Sequence of chain 1.D:
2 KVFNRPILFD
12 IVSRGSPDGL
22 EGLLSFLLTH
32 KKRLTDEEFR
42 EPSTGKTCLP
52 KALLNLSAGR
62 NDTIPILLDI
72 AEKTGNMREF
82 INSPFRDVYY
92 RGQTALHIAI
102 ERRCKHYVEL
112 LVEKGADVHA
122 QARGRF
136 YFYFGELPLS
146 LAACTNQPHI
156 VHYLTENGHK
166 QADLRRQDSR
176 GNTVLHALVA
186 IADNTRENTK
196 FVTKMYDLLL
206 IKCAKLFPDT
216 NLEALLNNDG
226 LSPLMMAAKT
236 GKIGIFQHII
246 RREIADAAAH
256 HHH

This protein binds this small molecule.
Small molecule (SMILES): O=P(O)(O)O[C@@H]1[C@H](O)[C@H](O)[C@@H](OP(=O)(O)O)[C@H](OP(=O)(O)O)[C@H]1O

Binding-site contacts:
Ligand atom O12 contacts residue PRO153 of chain 1.D at 3.8 Å.
Ligand atom O3 contacts residue ASN151 of chain 1.D at 4.3 Å.
Ligand atom O4 contacts residue LYS106 of chain 1.D at 4.3 Å.
Ligand atom C4 contacts residue ARG104 of chain 1.D at 4.3 Å.
Ligand atom O52 contacts residue LYS106 of chain 1.D at 3.6 Å.
Ligand atom O12 contacts residue ASN151 of chain 1.D at 2.4 Å (h-bond).
Ligand atom P5 contacts residue HIS154 of chain 1.D at 3.9 Å.
Ligand atom C1 contacts residue ASN151 of chain 1.D at 4.3 Å.
Ligand atom P1 contacts residue ASN151 of chain 1.D at 3.9 Å.
Ligand atom C6 contacts residue PRO153 of chain 1.D at 4.1 Å (hydrophobic).
Ligand atom O4 contacts residue ARG104 of chain 1.D at 3.4 Å (salt-bridge).
Ligand atom O51 contacts residue HIS154 of chain 1.D at 3.7 Å.
Ligand atom P5 contacts residue LYS106 of chain 1.D at 3.1 Å.
Ligand atom O53 contacts residue HIS154 of chain 1.D at 4.2 Å.
Ligand atom C3 contacts residue ASN151 of chain 1.D at 3.6 Å.
Ligand atom O4 contacts residue ASN151 of chain 1.D at 3.9 Å.
Ligand atom O11 contacts residue ASN151 of chain 1.D at 3.8 Å.
Ligand atom O41 contacts residue ARG104 of chain 1.D at 3.8 Å.
Ligand atom O3 contacts residue ARG104 of chain 1.D at 4.1 Å.
Ligand atom O51 contacts residue LYS106 of chain 1.D at 2.3 Å (salt-bridge).
Ligand atom O52 contacts residue PRO153 of chain 1.D at 3.5 Å.
Ligand atom P1 contacts residue LYS199 of chain 1.D at 3.6 Å.
Ligand atom O11 contacts residue LYS199 of chain 1.D at 4.0 Å.
Ligand atom O52 contacts residue GLN152 of chain 1.D at 4.0 Å.
Ligand atom O42 contacts residue LYS106 of chain 1.D at 3.9 Å.
Ligand atom O52 contacts residue HIS154 of chain 1.D at 3.0 Å (h-bond).
Ligand atom C2 contacts residue ASN151 of chain 1.D at 4.2 Å.
Ligand atom O42 contacts residue ARG104 of chain 1.D at 2.7 Å (salt-bridge).
Ligand atom O13 contacts residue LYS199 of chain 1.D at 2.3 Å (salt-bridge).
Ligand atom O43 contacts residue LYS106 of chain 1.D at 2.9 Å (salt-bridge).
Ligand atom C1 contacts residue PRO153 of chain 1.D at 4.4 Å (hydrophobic).
Ligand atom C5 contacts residue ASN151 of chain 1.D at 4.0 Å.
Ligand atom O6 contacts residue PRO153 of chain 1.D at 3.5 Å.
Ligand atom P4 contacts residue LYS106 of chain 1.D at 3.8 Å.
Ligand atom O5 contacts residue LYS106 of chain 1.D at 3.2 Å (salt-bridge).
Ligand atom P4 contacts residue ARG104 of chain 1.D at 3.6 Å.
Ligand atom O12 contacts residue LYS199 of chain 1.D at 4.3 Å.
Ligand atom C4 contacts residue ASN151 of chain 1.D at 4.0 Å.
Ligand atom C5 contacts residue PRO153 of chain 1.D at 3.9 Å (hydrophobic).
Ligand atom C3 contacts residue ARG104 of chain 1.D at 4.2 Å.